This protein binds this small molecule.
Small molecule (SMILES): Nc1ncnc2c1ncn2[C@@H]1O[C@H](COP(=O)(O)OP(=O)(O)OP(O)(O)=S)[C@@H](O)[C@H]1O

Sequence of chain 1.D:
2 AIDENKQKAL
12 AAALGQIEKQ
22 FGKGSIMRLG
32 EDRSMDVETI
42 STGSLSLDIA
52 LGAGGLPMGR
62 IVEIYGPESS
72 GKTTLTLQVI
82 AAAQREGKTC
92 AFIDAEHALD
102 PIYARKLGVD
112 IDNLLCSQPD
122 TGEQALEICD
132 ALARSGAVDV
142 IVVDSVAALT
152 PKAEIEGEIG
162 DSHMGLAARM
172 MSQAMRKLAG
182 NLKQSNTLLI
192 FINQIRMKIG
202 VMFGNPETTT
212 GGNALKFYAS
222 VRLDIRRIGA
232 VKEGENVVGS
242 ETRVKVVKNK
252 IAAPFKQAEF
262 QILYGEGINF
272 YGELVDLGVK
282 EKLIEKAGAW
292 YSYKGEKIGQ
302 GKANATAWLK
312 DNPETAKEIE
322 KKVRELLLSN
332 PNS

Sequence of chain 1.E:
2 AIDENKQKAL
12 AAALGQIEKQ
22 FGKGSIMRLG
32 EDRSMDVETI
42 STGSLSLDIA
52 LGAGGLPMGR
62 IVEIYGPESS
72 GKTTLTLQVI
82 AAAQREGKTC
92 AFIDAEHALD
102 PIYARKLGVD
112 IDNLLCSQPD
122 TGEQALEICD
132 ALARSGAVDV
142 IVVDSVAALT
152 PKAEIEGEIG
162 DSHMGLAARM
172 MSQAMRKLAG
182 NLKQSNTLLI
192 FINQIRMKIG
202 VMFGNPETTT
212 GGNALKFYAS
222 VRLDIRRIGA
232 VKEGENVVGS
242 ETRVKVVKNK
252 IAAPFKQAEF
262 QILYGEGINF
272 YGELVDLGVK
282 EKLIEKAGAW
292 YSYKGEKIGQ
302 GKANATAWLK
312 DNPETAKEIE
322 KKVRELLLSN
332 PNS

Binding-site contacts:
Ligand atom N1 contacts residue TYR104 of chain 1.E at 3.4 Å.
Ligand atom O1B contacts residue THR74 of chain 1.E at 3.1 Å (h-bond).
Ligand atom N6 contacts residue TYR104 of chain 1.E at 3.4 Å.
Ligand atom O3B contacts residue MG1 of chain 1.T at 3.6 Å.
Ligand atom O2B contacts residue GLY72 of chain 1.E at 3.2 Å (h-bond).
Ligand atom PG contacts residue MG1 of chain 1.T at 3.4 Å.
Ligand atom O1A contacts residue GLY72 of chain 1.E at 3.5 Å.
Ligand atom O3G contacts residue LYS251 of chain 1.D at 3.0 Å (salt-bridge).
Ligand atom O3G contacts residue MG1 of chain 1.T at 2.2 Å.
Ligand atom S1G contacts residue LYS73 of chain 1.E at 3.6 Å.
Ligand atom C2 contacts residue ALA254 of chain 1.D at 3.5 Å (hydrophobic).
Ligand atom PB contacts residue MG1 of chain 1.T at 3.5 Å.
Ligand atom N7 contacts residue TYR104 of chain 1.E at 3.7 Å.
Ligand atom O2' contacts residue ASN250 of chain 1.D at 2.7 Å (h-bond).
Ligand atom O3B contacts residue SER70 of chain 1.E at 3.4 Å (h-bond).
Ligand atom C4 contacts residue TYR104 of chain 1.E at 3.7 Å (hydrophobic).
Ligand atom O2B contacts residue LYS73 of chain 1.E at 3.0 Å (salt-bridge).
Ligand atom O1B contacts residue MG1 of chain 1.T at 2.2 Å.
Ligand atom O2B contacts residue SER71 of chain 1.E at 3.2 Å (h-bond).
Ligand atom PG contacts residue LYS251 of chain 1.D at 3.6 Å.
Ligand atom S1G contacts residue SER70 of chain 1.E at 3.4 Å (h-bond).
Ligand atom C2 contacts residue ALA253 of chain 1.D at 3.5 Å (hydrophobic).
Ligand atom N3 contacts residue ALA253 of chain 1.D at 3.7 Å.
Ligand atom O2B contacts residue SER70 of chain 1.E at 3.6 Å.
Ligand atom N6 contacts residue LYS251 of chain 1.D at 3.4 Å (salt-bridge).
Ligand atom N6 contacts residue ASP101 of chain 1.E at 3.4 Å (salt-bridge).
Ligand atom N6 contacts residue ALA253 of chain 1.D at 3.7 Å.
Ligand atom O3A contacts residue GLY72 of chain 1.E at 3.4 Å (h-bond).
Ligand atom PB contacts residue LYS73 of chain 1.E at 3.7 Å.
Ligand atom O2' contacts residue PRO255 of chain 1.D at 3.5 Å.
Ligand atom O2G contacts residue LYS251 of chain 1.D at 2.7 Å (salt-bridge).
Ligand atom C5 contacts residue TYR104 of chain 1.E at 3.7 Å (hydrophobic).
Ligand atom S1G contacts residue PHE218 of chain 1.D at 3.6 Å.
Ligand atom S1G contacts residue GLU69 of chain 1.E at 3.5 Å.
Ligand atom N1 contacts residue ALA253 of chain 1.D at 3.4 Å.
Ligand atom C6 contacts residue TYR104 of chain 1.E at 3.4 Å (hydrophobic).
Ligand atom O2G contacts residue LYS249 of chain 1.D at 3.2 Å (salt-bridge).
Ligand atom C2 contacts residue TYR104 of chain 1.E at 3.6 Å (hydrophobic).
Ligand atom O3' contacts residue TYR265 of chain 1.E at 3.2 Å.
Ligand atom O1A contacts residue THR75 of chain 1.E at 2.6 Å (h-bond).